Sequence of chain 1.B:
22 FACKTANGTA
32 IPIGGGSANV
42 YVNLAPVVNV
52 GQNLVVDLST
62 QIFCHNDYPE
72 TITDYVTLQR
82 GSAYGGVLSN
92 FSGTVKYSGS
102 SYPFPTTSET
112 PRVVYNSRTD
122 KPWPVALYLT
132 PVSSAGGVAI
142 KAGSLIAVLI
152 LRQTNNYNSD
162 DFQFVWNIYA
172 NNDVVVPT

Binding-site contacts:
Ligand atom O3 contacts residue ASP161 of chain 1.B at 2.8 Å (salt-bridge).
Ligand atom C4 contacts residue ASN156 of chain 1.B at 3.9 Å.
Ligand atom O2 contacts residue ILE34 of chain 1.B at 3.3 Å.
Ligand atom O4 contacts residue GLN154 of chain 1.B at 3.4 Å (h-bond).
Ligand atom C18 contacts residue TYR69 of chain 1.B at 4.0 Å (hydrophobic).
Ligand atom S02 contacts residue TYR69 of chain 1.B at 3.6 Å.
Ligand atom C20 contacts residue TYR69 of chain 1.B at 3.8 Å (hydrophobic).
Ligand atom O3 contacts residue GLN154 of chain 1.B at 3.3 Å (h-bond).
Ligand atom N02 contacts residue TYR69 of chain 1.B at 3.8 Å.
Ligand atom C2 contacts residue ILE34 of chain 1.B at 3.9 Å (hydrophobic).
Ligand atom O6 contacts residue ASP68 of chain 1.B at 3.3 Å (salt-bridge).
Ligand atom C2 contacts residue ASP161 of chain 1.B at 3.6 Å.
Ligand atom C6 contacts residue TYR69 of chain 1.B at 3.9 Å (hydrophobic).
Ligand atom C08 contacts residue TYR69 of chain 1.B at 3.5 Å (hydrophobic).
Ligand atom C6 contacts residue ASP68 of chain 1.B at 3.4 Å.
Ligand atom O4 contacts residue ILE73 of chain 1.B at 3.6 Å.
Ligand atom C6 contacts residue ASP75 of chain 1.B at 3.5 Å.
Ligand atom O6 contacts residue ASP75 of chain 1.B at 2.2 Å (salt-bridge).
Ligand atom C07 contacts residue TYR69 of chain 1.B at 3.6 Å (hydrophobic).
Ligand atom N04 contacts residue TYR69 of chain 1.B at 3.9 Å.
Ligand atom C12 contacts residue TYR158 of chain 1.B at 3.9 Å (hydrophobic).
Ligand atom O6 contacts residue ASN67 of chain 1.B at 3.5 Å (h-bond).
Ligand atom C15 contacts residue TYR69 of chain 1.B at 3.4 Å (hydrophobic).
Ligand atom C12 contacts residue ILE73 of chain 1.B at 3.6 Å (hydrophobic).
Ligand atom C5 contacts residue PHE22 of chain 1.B at 3.8 Å (hydrophobic).
Ligand atom C3 contacts residue ASP161 of chain 1.B at 3.2 Å.
Ligand atom C4 contacts residue GLN154 of chain 1.B at 3.9 Å.
Ligand atom O4 contacts residue ASN156 of chain 1.B at 2.9 Å (h-bond).
Ligand atom O4 contacts residue ASP75 of chain 1.B at 2.5 Å (salt-bridge).
Ligand atom O5 contacts residue PHE22 of chain 1.B at 3.2 Å (h-bond).
Ligand atom C4 contacts residue PHE22 of chain 1.B at 4.0 Å (hydrophobic).
Ligand atom C11 contacts residue TYR69 of chain 1.B at 3.2 Å (hydrophobic).
Ligand atom C3 contacts residue ASN156 of chain 1.B at 3.7 Å.
Ligand atom C4 contacts residue ASP75 of chain 1.B at 3.5 Å.
Ligand atom O2 contacts residue PHE22 of chain 1.B at 3.2 Å (h-bond).
Ligand atom C6 contacts residue PHE22 of chain 1.B at 3.6 Å (hydrophobic).
Ligand atom O3 contacts residue ASN156 of chain 1.B at 3.4 Å (h-bond).
Ligand atom C06 contacts residue TYR69 of chain 1.B at 3.9 Å (hydrophobic).
Ligand atom O6 contacts residue PHE22 of chain 1.B at 3.1 Å (h-bond).
Ligand atom C6 contacts residue ASN67 of chain 1.B at 3.6 Å.

A small-molecule ligand and the protein it binds are described below.
Small molecule (SMILES): Cc1nc(-c2cnccn2)sc1C(=O)c1cnc(N[C@H]2O[C@H](CO)[C@@H](O)[C@H](O)[C@@H]2O)s1